This protein binds this small molecule.
Small molecule (SMILES): CC(=O)N[C@@H]1[C@@H](O)[C@H](O)[C@@H](CO)O[C@H]1O

Binding-site contacts:
Ligand atom O5 contacts residue ALA278 of chain 1.A at 3.6 Å.
Ligand atom C1 contacts residue ASN275 of chain 1.A at 1.4 Å.
Ligand atom C3 contacts residue ASN275 of chain 1.A at 3.7 Å.
Ligand atom O6 contacts residue SER277 of chain 1.A at 4.2 Å.
Ligand atom C4 contacts residue ASN275 of chain 1.A at 4.2 Å.
Ligand atom O6 contacts residue VAL333 of chain 1.A at 3.5 Å.
Ligand atom O6 contacts residue ALA278 of chain 1.A at 3.3 Å.
Ligand atom C5 contacts residue SER277 of chain 1.A at 4.2 Å.
Ligand atom C1 contacts residue ALA278 of chain 1.A at 4.4 Å (hydrophobic).
Ligand atom N2 contacts residue ASN275 of chain 1.A at 2.8 Å (h-bond).
Ligand atom C5 contacts residue ASN275 of chain 1.A at 3.7 Å.
Ligand atom O5 contacts residue ASN275 of chain 1.A at 2.3 Å (h-bond).
Ligand atom C6 contacts residue VAL333 of chain 1.A at 4.1 Å (hydrophobic).
Ligand atom O7 contacts residue ASN275 of chain 1.A at 4.1 Å.
Ligand atom O5 contacts residue SER277 of chain 1.A at 4.4 Å.
Ligand atom C7 contacts residue ASN275 of chain 1.A at 3.6 Å.
Ligand atom C2 contacts residue ASN275 of chain 1.A at 2.4 Å.

Sequence of chain 1.A:
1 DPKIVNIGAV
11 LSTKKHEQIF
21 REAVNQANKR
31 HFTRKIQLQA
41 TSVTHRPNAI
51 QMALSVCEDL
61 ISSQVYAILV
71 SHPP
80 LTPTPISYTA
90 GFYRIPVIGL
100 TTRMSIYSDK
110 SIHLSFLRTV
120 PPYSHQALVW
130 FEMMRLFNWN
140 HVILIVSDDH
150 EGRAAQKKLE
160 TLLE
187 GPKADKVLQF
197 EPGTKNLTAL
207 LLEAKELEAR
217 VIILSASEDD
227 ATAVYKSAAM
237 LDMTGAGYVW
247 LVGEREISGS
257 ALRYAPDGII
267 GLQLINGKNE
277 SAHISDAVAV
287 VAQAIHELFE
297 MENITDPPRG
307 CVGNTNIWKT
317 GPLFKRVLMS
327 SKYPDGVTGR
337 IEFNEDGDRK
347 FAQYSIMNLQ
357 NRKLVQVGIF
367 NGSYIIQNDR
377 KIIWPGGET